Sequence of chain 1.B:
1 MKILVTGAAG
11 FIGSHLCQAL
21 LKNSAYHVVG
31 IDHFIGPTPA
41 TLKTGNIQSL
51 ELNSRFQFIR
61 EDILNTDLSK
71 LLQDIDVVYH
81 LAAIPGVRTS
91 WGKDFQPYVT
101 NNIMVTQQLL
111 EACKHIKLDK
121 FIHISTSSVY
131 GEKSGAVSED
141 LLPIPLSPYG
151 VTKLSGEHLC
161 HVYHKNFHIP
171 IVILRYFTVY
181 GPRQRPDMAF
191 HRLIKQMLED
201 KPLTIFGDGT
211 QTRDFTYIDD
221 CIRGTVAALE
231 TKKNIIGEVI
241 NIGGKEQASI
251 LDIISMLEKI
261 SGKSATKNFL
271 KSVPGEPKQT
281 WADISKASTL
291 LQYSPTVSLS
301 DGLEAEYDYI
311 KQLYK

A protein and the small-molecule ligand that binds it are described below.
Small molecule (SMILES): O=C(O)[C@H]1O[C@H](O[P](=O)(O)O[P](=O)(O)OC[C@H]2O[C@@H](n3ccc(=O)[nH]c3=O)[C@H](O)[C@@H]2O)[C@H](O)[C@@H](O)[C@H]1O

Binding-site contacts:
Ligand atom O3D contacts residue UGA1 of chain 1.I at 0.1 Å (h-bond).
Ligand atom PA contacts residue UGA1 of chain 1.I at 0.1 Å.
Ligand atom O5D contacts residue UGA1 of chain 1.I at 0.1 Å (h-bond).
Ligand atom C6 contacts residue UGA1 of chain 1.I at 0.0 Å.
Ligand atom O1A contacts residue UGA1 of chain 1.I at 0.2 Å (h-bond).
Ligand atom O2B contacts residue UGA1 of chain 1.I at 1.0 Å (h-bond).
Ligand atom C3D contacts residue UGA1 of chain 1.I at 0.0 Å.
Ligand atom N1 contacts residue UGA1 of chain 1.I at 0.0 Å (h-bond).
Ligand atom C6' contacts residue UGA1 of chain 1.I at 0.9 Å.
Ligand atom C3' contacts residue UGA1 of chain 1.I at 0.5 Å.
Ligand atom C1D contacts residue UGA1 of chain 1.I at 0.0 Å.
Ligand atom O2 contacts residue UGA1 of chain 1.I at 0.0 Å (h-bond).
Ligand atom O'Q contacts residue UGA1 of chain 1.I at 0.3 Å (h-bond).
Ligand atom C4 contacts residue UGA1 of chain 1.I at 0.0 Å.
Ligand atom O5' contacts residue UGA1 of chain 1.I at 1.9 Å.
Ligand atom C4D contacts residue UGA1 of chain 1.I at 0.0 Å.
Ligand atom C2' contacts residue UGA1 of chain 1.I at 1.5 Å.
Ligand atom C2D contacts residue UGA1 of chain 1.I at 0.0 Å.
Ligand atom O2A contacts residue UGA1 of chain 1.I at 0.2 Å (h-bond).
Ligand atom C4' contacts residue UGA1 of chain 1.I at 0.3 Å.
Ligand atom C5' contacts residue UGA1 of chain 1.I at 0.7 Å.
Ligand atom O'P contacts residue UGA1 of chain 1.I at 1.8 Å (h-bond).
Ligand atom O4' contacts residue UGA1 of chain 1.I at 0.2 Å (h-bond).
Ligand atom O2B contacts residue ARG213 of chain 1.B at 2.6 Å (salt-bridge).
Ligand atom O1B contacts residue UGA1 of chain 1.I at 0.7 Å (h-bond).
Ligand atom N3 contacts residue UGA1 of chain 1.I at 0.0 Å (h-bond).
Ligand atom O2D contacts residue UGA1 of chain 1.I at 0.1 Å (h-bond).
Ligand atom O3' contacts residue UGA1 of chain 1.I at 0.6 Å.
Ligand atom O4 contacts residue UGA1 of chain 1.I at 0.0 Å (h-bond).
Ligand atom C2 contacts residue UGA1 of chain 1.I at 0.0 Å.
Ligand atom O4D contacts residue UGA1 of chain 1.I at 0.0 Å (h-bond).
Ligand atom C5D contacts residue UGA1 of chain 1.I at 0.0 Å.
Ligand atom O3B contacts residue UGA1 of chain 1.I at 0.9 Å (h-bond).
Ligand atom O4' contacts residue THR126 of chain 1.B at 2.6 Å (h-bond).
Ligand atom O2D contacts residue GLU276 of chain 1.B at 2.6 Å (salt-bridge).
Ligand atom C5 contacts residue UGA1 of chain 1.I at 0.0 Å.
Ligand atom C1' contacts residue UGA1 of chain 1.I at 1.7 Å.
Ligand atom PB contacts residue UGA1 of chain 1.I at 0.2 Å.
Ligand atom O3A contacts residue UGA1 of chain 1.I at 0.1 Å (h-bond).
Ligand atom O2' contacts residue UGA1 of chain 1.I at 2.1 Å (h-bond).